Sequence of chain 1.A:
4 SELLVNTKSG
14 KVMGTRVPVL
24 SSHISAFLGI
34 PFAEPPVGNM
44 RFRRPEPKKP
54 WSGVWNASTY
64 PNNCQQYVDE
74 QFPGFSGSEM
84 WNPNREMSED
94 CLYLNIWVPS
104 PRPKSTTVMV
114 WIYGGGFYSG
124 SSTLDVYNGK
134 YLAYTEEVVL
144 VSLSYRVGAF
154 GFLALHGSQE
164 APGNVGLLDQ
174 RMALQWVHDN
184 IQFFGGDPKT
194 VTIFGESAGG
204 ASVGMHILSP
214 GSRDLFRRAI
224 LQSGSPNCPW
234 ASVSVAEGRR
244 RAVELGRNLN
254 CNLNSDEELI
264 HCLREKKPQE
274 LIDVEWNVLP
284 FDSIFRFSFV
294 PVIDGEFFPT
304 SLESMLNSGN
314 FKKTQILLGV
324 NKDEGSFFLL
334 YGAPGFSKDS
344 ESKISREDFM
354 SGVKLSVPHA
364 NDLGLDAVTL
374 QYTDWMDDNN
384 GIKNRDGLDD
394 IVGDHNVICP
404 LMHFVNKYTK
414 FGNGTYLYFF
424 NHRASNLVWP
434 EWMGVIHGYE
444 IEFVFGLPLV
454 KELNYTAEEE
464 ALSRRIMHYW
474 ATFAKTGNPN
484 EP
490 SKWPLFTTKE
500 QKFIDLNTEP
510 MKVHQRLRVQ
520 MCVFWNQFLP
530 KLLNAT

A small-molecule ligand and the protein it binds are described below.
Small molecule (SMILES): [NH3+]CCCCCCCCNc1c2c([nH+]c3ccccc13)CCCC2

Binding-site contacts:
Ligand atom C18 contacts residue TYR121 of chain 1.A at 3.3 Å (hydrophobic).
Ligand atom C4 contacts residue TRP84 of chain 1.A at 3.3 Å (hydrophobic).
Ligand atom C3 contacts residue PHE330 of chain 1.A at 3.5 Å (hydrophobic).
Ligand atom C14 contacts residue TRP84 of chain 1.A at 3.7 Å (hydrophobic).
Ligand atom C20 contacts residue TYR121 of chain 1.A at 3.1 Å (hydrophobic).
Ligand atom C2 contacts residue PHE330 of chain 1.A at 3.5 Å (hydrophobic).
Ligand atom N11 contacts residue TRP84 of chain 1.A at 3.8 Å.
Ligand atom C9 contacts residue TRP84 of chain 1.A at 3.7 Å (hydrophobic).
Ligand atom C9 contacts residue HIS440 of chain 1.A at 3.9 Å.
Ligand atom C6 contacts residue ILE439 of chain 1.A at 3.6 Å (hydrophobic).
Ligand atom C16 contacts residue GLY441 of chain 1.A at 3.8 Å.
Ligand atom C19 contacts residue TYR334 of chain 1.A at 3.7 Å (hydrophobic).
Ligand atom C4 contacts residue PHE330 of chain 1.A at 3.8 Å (hydrophobic).
Ligand atom C14 contacts residue GLY118 of chain 1.A at 3.8 Å.
Ligand atom C6 contacts residue PHE330 of chain 1.A at 3.7 Å (hydrophobic).
Ligand atom C2 contacts residue TRP432 of chain 1.A at 3.6 Å (hydrophobic).
Ligand atom C16 contacts residue GLU199 of chain 1.A at 3.7 Å.
Ligand atom C16 contacts residue HIS440 of chain 1.A at 3.8 Å.
Ligand atom C23 contacts residue TRP279 of chain 1.A at 3.7 Å (hydrophobic).
Ligand atom C21 contacts residue TYR121 of chain 1.A at 3.2 Å (hydrophobic).
Ligand atom C7 contacts residue PHE330 of chain 1.A at 3.9 Å (hydrophobic).
Ligand atom C5 contacts residue TRP84 of chain 1.A at 3.3 Å (hydrophobic).
Ligand atom C19 contacts residue TYR121 of chain 1.A at 3.4 Å (hydrophobic).
Ligand atom C6 contacts residue TRP84 of chain 1.A at 3.7 Å (hydrophobic).
Ligand atom C17 contacts residue TYR121 of chain 1.A at 3.5 Å (hydrophobic).
Ligand atom C8 contacts residue TRP84 of chain 1.A at 3.7 Å (hydrophobic).
Ligand atom C3 contacts residue TRP84 of chain 1.A at 3.6 Å (hydrophobic).
Ligand atom C1 contacts residue PHE330 of chain 1.A at 3.7 Å (hydrophobic).
Ligand atom C5 contacts residue PHE330 of chain 1.A at 3.9 Å (hydrophobic).
Ligand atom C1 contacts residue TRP432 of chain 1.A at 3.8 Å (hydrophobic).
Ligand atom N10 contacts residue TRP84 of chain 1.A at 3.6 Å.
Ligand atom C6 contacts residue HIS440 of chain 1.A at 3.5 Å.
Ligand atom C15 contacts residue GLU199 of chain 1.A at 3.4 Å.
Ligand atom N10 contacts residue HIS440 of chain 1.A at 2.9 Å (h-bond).
Ligand atom C23 contacts residue TYR70 of chain 1.A at 3.9 Å (hydrophobic).
Ligand atom C5 contacts residue HIS440 of chain 1.A at 3.6 Å.
Ligand atom C6 contacts residue TYR442 of chain 1.A at 3.7 Å (hydrophobic).
Ligand atom C2 contacts residue TYR334 of chain 1.A at 3.9 Å (hydrophobic).
Ligand atom C17 contacts residue PHE330 of chain 1.A at 3.5 Å (hydrophobic).
Ligand atom C7 contacts residue TRP84 of chain 1.A at 3.5 Å (hydrophobic).